Sequence of chain 49.D:
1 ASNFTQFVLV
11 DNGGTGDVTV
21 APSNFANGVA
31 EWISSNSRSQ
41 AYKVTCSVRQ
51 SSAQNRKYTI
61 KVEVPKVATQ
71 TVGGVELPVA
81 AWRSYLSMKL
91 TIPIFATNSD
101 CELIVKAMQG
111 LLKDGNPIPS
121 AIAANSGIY

A protein and the small-molecule ligand that binds it are described below.
Small molecule (SMILES): Nc1ccn([C@@H]2O[C@H](CO[P](=O)(O)O[C@H]3[C@@H](O)[C@H](n4cnc5c(N)ncnc54)O[C@@H]3CO[P](=O)(O)O[C@H]3[C@@H](O)[C@H](n4cnc5c(=O)nc(N)[nH]c54)O[C@@H]3CO[P](=O)(O)O[C@H]3[C@@H](O)[C@H](n4cnc5c(N)ncnc54)O[C@@H]3CO[P](=O)(O)O[C@H]3[C@@H](O)[C@H](n4cnc5c(N)ncnc54)O[C@@H]3CO[P](=O)(O)O[C@H]3[C@@H](O)[C@H](n4ccc(=O)[nH]c4=O)O[C@@H]3CO[P](=O)(O)O[C@H]3[C@@H](O)[C@H](n4ccc(N)nc4=O)O[C@@H]3CO[P](=O)(O)O[C@H]3[C@@H](O)[C@H](n4ccc(=O)[nH]c4=O)O[C@@H]3CO[P](=O)(O)O[C@H]3[C@@H](O)[C@H](n4cnc5c(=O)nc(N)[nH]c54)O[C@@H]3COPO)[C@@H](O)[C@H]2O)c(=O)n1

Binding-site contacts:
Ligand atom OP2 contacts residue LYS43 of chain 49.C at 3.0 Å (salt-bridge).
Ligand atom OP1 contacts residue ASN55 of chain 49.D at 3.4 Å (h-bond).
Ligand atom O2' contacts residue GLU63 of chain 49.C at 3.6 Å.
Ligand atom C5 contacts residue THR45 of chain 49.C at 3.2 Å.
Ligand atom OP2 contacts residue SER51 of chain 49.D at 3.5 Å (h-bond).
Ligand atom C5' contacts residue ARG49 of chain 49.D at 3.1 Å.
Ligand atom C2 contacts residue SER47 of chain 49.C at 3.2 Å.
Ligand atom N1 contacts residue THR59 of chain 49.C at 3.5 Å.
Ligand atom OP2 contacts residue ASN55 of chain 49.D at 3.5 Å (h-bond).
Ligand atom C6 contacts residue TYR85 of chain 49.C at 3.7 Å (hydrophobic).
Ligand atom N7 contacts residue THR45 of chain 49.C at 2.5 Å (h-bond).
Ligand atom OP2 contacts residue LYS57 of chain 49.D at 2.6 Å (salt-bridge).
Ligand atom C5 contacts residue TYR85 of chain 49.C at 3.7 Å (hydrophobic).
Ligand atom C8 contacts residue TYR85 of chain 49.C at 3.7 Å (hydrophobic).
Ligand atom P contacts residue SER51 of chain 49.D at 3.4 Å.
Ligand atom O5' contacts residue LYS57 of chain 49.D at 3.1 Å (salt-bridge).
Ligand atom C6 contacts residue THR45 of chain 49.C at 3.5 Å.
Ligand atom OP1 contacts residue ARG49 of chain 49.D at 2.5 Å (salt-bridge).
Ligand atom OP2 contacts residue LYS89 of chain 49.D at 3.4 Å (salt-bridge).
Ligand atom P contacts residue LYS57 of chain 49.D at 3.2 Å.
Ligand atom N1 contacts residue SER47 of chain 49.C at 2.8 Å (h-bond).
Ligand atom OP1 contacts residue SER51 of chain 49.D at 2.8 Å (h-bond).
Ligand atom O5' contacts residue ARG49 of chain 49.D at 3.6 Å (salt-bridge).
Ligand atom O3' contacts residue SER51 of chain 49.D at 3.4 Å.
Ligand atom OP2 contacts residue TYR85 of chain 49.C at 2.9 Å (h-bond).
Ligand atom N6 contacts residue THR91 of chain 49.D at 3.4 Å (h-bond).
Ligand atom OP2 contacts residue LYS57 of chain 49.D at 3.2 Å (salt-bridge).
Ligand atom P contacts residue LYS89 of chain 49.D at 3.4 Å.
Ligand atom OP2 contacts residue LYS89 of chain 49.D at 3.5 Å (salt-bridge).
Ligand atom P contacts residue ARG49 of chain 49.D at 3.2 Å.
Ligand atom OP1 contacts residue LYS57 of chain 49.D at 2.8 Å.
Ligand atom N7 contacts residue TYR85 of chain 49.C at 3.6 Å.
Ligand atom OP1 contacts residue SER52 of chain 49.D at 2.9 Å (h-bond).
Ligand atom N7 contacts residue LYS61 of chain 49.C at 3.5 Å.
Ligand atom C5' contacts residue TYR85 of chain 49.C at 3.7 Å (hydrophobic).
Ligand atom N6 contacts residue THR45 of chain 49.C at 2.9 Å (h-bond).
Ligand atom O3' contacts residue ARG49 of chain 49.D at 3.0 Å (salt-bridge).
Ligand atom C8 contacts residue THR45 of chain 49.C at 3.6 Å.
Ligand atom N6 contacts residue THR59 of chain 49.C at 2.9 Å (h-bond).
Ligand atom OP1 contacts residue LYS89 of chain 49.D at 3.3 Å (salt-bridge).

Sequence of chain 49.C:
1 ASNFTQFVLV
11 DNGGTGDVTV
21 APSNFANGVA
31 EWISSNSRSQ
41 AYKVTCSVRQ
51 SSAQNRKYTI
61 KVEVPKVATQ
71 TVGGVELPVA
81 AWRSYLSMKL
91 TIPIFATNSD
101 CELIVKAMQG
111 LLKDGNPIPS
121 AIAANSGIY